Sequence of chain 1.A:
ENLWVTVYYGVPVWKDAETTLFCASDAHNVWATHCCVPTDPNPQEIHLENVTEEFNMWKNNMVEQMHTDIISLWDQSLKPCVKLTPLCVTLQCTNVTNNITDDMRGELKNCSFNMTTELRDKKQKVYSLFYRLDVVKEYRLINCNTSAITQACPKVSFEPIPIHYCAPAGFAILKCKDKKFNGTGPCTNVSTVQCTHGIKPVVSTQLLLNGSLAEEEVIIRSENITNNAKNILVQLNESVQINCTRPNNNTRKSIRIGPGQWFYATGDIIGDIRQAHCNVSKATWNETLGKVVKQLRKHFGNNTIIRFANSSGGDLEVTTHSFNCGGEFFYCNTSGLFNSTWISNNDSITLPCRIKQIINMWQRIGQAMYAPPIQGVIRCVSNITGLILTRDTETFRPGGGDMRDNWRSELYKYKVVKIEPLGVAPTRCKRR

This small molecule binds to this protein.
Small molecule (SMILES): CC(=O)N[C@@H]1[C@@H](O)[C@H](O)[C@@H](CO)O[C@H]1O

Binding-site contacts:
Ligand atom C3 contacts residue ASN359 of chain 1.A at 3.9 Å.
Ligand atom C8 contacts residue ASN359 of chain 1.A at 3.7 Å.
Ligand atom C4 contacts residue ASN359 of chain 1.A at 4.3 Å.
Ligand atom C1 contacts residue ASN359 of chain 1.A at 1.5 Å.
Ligand atom C7 contacts residue ASN359 of chain 1.A at 3.3 Å.
Ligand atom C2 contacts residue ASN359 of chain 1.A at 2.5 Å.
Ligand atom C5 contacts residue ASN359 of chain 1.A at 3.8 Å.
Ligand atom N2 contacts residue ASN359 of chain 1.A at 3.0 Å (h-bond).
Ligand atom O7 contacts residue ASN359 of chain 1.A at 3.5 Å (h-bond).
Ligand atom O5 contacts residue ASN359 of chain 1.A at 2.4 Å (h-bond).